Sequence of chain 1.D:
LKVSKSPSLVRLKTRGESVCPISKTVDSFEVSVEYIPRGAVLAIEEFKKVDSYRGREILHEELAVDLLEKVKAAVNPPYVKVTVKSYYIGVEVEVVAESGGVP

The small molecule below binds the protein below.
Small molecule (SMILES): [H]/N=C\c1c[nH]c2nc(N)[nH]c(=O)c12

Binding-site contacts:
Ligand atom N9 contacts residue ILE23 of chain 1.G at 4.0 Å.
Ligand atom C6 contacts residue HIS62 of chain 1.G at 3.9 Å.
Ligand atom C4 contacts residue ILE45 of chain 1.D at 3.8 Å (hydrophobic).
Ligand atom N2 contacts residue LEU43 of chain 1.D at 3.0 Å (h-bond).
Ligand atom N3 contacts residue ALA44 of chain 1.D at 3.9 Å.
Ligand atom O6 contacts residue LEU61 of chain 1.G at 3.8 Å.
Ligand atom C6 contacts residue ILE45 of chain 1.D at 3.9 Å (hydrophobic).
Ligand atom C8 contacts residue ILE23 of chain 1.G at 3.9 Å (hydrophobic).
Ligand atom C6 contacts residue LEU61 of chain 1.G at 3.9 Å (hydrophobic).
Ligand atom C5 contacts residue ILE45 of chain 1.D at 3.9 Å (hydrophobic).
Ligand atom C77 contacts residue ASP28 of chain 1.G at 3.7 Å.
Ligand atom N3 contacts residue GLU46 of chain 1.D at 4.1 Å.
Ligand atom N1 contacts residue GLU63 of chain 1.G at 3.2 Å (salt-bridge).
Ligand atom C8 contacts residue CYS21 of chain 1.G at 3.0 Å (hydrophobic).
Ligand atom C7 contacts residue CYS21 of chain 1.G at 2.7 Å (hydrophobic).
Ligand atom N3 contacts residue ILE45 of chain 1.D at 3.2 Å (h-bond).
Ligand atom C4 contacts residue GLU46 of chain 1.D at 3.9 Å.
Ligand atom N9 contacts residue TYR90 of chain 1.G at 3.9 Å.
Ligand atom C6 contacts residue GLU63 of chain 1.G at 4.0 Å.
Ligand atom N2 contacts residue VAL42 of chain 1.D at 3.6 Å.
Ligand atom N77 contacts residue CYS21 of chain 1.G at 2.6 Å (h-bond).
Ligand atom C5 contacts residue CYS21 of chain 1.G at 4.1 Å (hydrophobic).
Ligand atom N3 contacts residue LEU2 of chain 1.D at 4.1 Å.
Ligand atom O6 contacts residue HIS62 of chain 1.G at 2.9 Å.
Ligand atom C77 contacts residue CYS21 of chain 1.G at 1.7 Å (hydrophobic).
Ligand atom C5 contacts residue LEU61 of chain 1.G at 4.1 Å (hydrophobic).
Ligand atom C8 contacts residue GLU46 of chain 1.D at 3.4 Å.
Ligand atom N2 contacts residue ILE45 of chain 1.D at 3.6 Å.
Ligand atom C7 contacts residue TYR90 of chain 1.G at 3.8 Å (hydrophobic).
Ligand atom C2 contacts residue ILE45 of chain 1.D at 3.6 Å (hydrophobic).
Ligand atom N9 contacts residue GLU46 of chain 1.D at 2.9 Å (salt-bridge).
Ligand atom N2 contacts residue GLU63 of chain 1.G at 3.0 Å (salt-bridge).
Ligand atom C8 contacts residue TYR90 of chain 1.G at 3.2 Å (hydrophobic).
Ligand atom N77 contacts residue ASP28 of chain 1.G at 2.7 Å (salt-bridge).
Ligand atom C2 contacts residue GLU63 of chain 1.G at 3.8 Å.
Ligand atom C77 contacts residue TYR90 of chain 1.G at 4.0 Å (hydrophobic).
Ligand atom N77 contacts residue HIS62 of chain 1.G at 3.8 Å.
Ligand atom N2 contacts residue ALA44 of chain 1.D at 3.8 Å.
Ligand atom O6 contacts residue GLU63 of chain 1.G at 4.0 Å.
Ligand atom N1 contacts residue ILE45 of chain 1.D at 3.8 Å.

Sequence of chain 1.G:
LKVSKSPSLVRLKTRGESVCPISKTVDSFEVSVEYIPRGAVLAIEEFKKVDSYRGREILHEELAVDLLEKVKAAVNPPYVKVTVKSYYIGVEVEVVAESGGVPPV